The small molecule below binds the protein below.
Small molecule (SMILES): CC[C@H](C)[C@H](N)C(=O)N[C@@H](CC(C)C)C(=O)N1CCC[C@H]1C(=O)N[C@@H](CCSC)C(=O)N[C@@H](Cc1ccc(O)cc1)C(=O)N[C@@H](CCCCN)C(=O)N[C@@H](CC(C)C)C(=O)N[C@@H](CO)C(=O)N1CCC[C@H]1C=O

Sequence of chain 5.QA:
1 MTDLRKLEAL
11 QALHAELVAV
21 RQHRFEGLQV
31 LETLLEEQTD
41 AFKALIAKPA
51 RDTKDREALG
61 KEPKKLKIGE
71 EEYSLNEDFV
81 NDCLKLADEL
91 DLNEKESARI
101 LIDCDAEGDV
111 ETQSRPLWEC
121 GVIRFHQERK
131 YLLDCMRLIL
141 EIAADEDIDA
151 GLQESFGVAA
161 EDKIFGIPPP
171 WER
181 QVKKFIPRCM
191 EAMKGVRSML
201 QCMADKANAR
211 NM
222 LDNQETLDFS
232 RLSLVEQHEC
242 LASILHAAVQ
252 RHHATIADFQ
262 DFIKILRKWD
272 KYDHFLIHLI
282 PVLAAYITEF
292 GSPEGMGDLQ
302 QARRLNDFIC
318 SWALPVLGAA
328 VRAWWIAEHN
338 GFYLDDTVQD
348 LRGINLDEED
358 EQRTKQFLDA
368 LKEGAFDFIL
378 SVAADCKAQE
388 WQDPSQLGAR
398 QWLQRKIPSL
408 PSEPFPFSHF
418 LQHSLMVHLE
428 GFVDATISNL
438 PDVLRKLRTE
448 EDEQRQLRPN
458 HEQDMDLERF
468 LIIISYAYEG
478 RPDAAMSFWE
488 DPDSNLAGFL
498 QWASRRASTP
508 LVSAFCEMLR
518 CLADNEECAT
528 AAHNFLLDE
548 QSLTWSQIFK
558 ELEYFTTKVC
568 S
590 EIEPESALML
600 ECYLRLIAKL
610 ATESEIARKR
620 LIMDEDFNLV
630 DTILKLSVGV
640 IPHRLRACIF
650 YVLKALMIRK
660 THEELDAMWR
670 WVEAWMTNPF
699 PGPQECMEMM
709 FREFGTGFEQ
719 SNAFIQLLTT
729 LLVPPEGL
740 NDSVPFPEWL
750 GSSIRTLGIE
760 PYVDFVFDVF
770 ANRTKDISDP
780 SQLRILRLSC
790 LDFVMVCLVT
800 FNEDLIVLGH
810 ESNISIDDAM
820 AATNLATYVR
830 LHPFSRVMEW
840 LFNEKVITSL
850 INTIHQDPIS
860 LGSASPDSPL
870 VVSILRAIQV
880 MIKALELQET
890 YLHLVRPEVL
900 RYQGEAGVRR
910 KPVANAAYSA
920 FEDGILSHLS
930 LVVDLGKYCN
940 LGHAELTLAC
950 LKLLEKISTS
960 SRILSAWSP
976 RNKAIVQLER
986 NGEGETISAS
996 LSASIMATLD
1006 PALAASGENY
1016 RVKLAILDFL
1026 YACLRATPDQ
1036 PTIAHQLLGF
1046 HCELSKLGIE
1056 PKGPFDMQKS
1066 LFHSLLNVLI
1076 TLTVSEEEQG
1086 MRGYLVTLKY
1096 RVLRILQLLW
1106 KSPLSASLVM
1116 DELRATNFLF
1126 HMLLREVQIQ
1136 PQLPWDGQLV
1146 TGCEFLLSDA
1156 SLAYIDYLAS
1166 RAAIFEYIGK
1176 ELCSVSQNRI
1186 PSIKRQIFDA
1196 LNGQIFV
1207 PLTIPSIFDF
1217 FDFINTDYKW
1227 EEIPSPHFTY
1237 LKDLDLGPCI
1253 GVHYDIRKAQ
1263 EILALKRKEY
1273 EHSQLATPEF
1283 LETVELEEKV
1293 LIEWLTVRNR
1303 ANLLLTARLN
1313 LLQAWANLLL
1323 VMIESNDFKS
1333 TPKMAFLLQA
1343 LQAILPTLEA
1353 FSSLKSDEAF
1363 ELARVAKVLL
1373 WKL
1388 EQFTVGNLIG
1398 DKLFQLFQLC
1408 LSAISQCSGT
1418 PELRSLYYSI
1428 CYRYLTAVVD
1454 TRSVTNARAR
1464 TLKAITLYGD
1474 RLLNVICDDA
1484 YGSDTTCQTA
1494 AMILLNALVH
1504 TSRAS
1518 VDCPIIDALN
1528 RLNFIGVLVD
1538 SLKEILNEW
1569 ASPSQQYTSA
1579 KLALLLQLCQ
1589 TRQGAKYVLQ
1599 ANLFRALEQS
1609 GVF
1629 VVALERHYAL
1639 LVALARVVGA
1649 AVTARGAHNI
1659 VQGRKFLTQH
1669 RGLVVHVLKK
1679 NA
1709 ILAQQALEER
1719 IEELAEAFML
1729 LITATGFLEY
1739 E

Binding-site contacts:
Ligand atom C contacts residue VAL1202 of chain 5.QA at 4.2 Å (hydrophobic).
Ligand atom CE2 contacts residue ASN1072 of chain 5.QA at 4.4 Å.
Ligand atom CG contacts residue THR1121 of chain 5.QA at 3.3 Å.
Ligand atom C contacts residue HIS1126 of chain 5.QA at 4.0 Å.
Ligand atom O contacts residue GLN1063 of chain 5.QA at 2.9 Å (h-bond).
Ligand atom CG contacts residue ASN1072 of chain 5.QA at 4.2 Å.
Ligand atom CB contacts residue GLN1063 of chain 5.QA at 4.5 Å.
Ligand atom O contacts residue THR1121 of chain 5.QA at 4.0 Å.
Ligand atom CA contacts residue GLN1063 of chain 5.QA at 4.3 Å.
Ligand atom CD2 contacts residue GLN1063 of chain 5.QA at 3.6 Å.
Ligand atom CG contacts residue ALA1120 of chain 5.QA at 4.4 Å (hydrophobic).
Ligand atom C contacts residue GLN1063 of chain 5.QA at 3.9 Å.
Ligand atom CD2 contacts residue HIS1126 of chain 5.QA at 3.4 Å.
Ligand atom O contacts residue VAL1202 of chain 5.QA at 3.2 Å.
Ligand atom CD2 contacts residue PHE1125 of chain 5.QA at 4.2 Å (hydrophobic).
Ligand atom CD1 contacts residue ASN1072 of chain 5.QA at 4.0 Å.
Ligand atom CD1 contacts residue ALA1120 of chain 5.QA at 4.3 Å (hydrophobic).
Ligand atom CD1 contacts residue THR1121 of chain 5.QA at 3.0 Å.
Ligand atom CD1 contacts residue PHE1125 of chain 5.QA at 3.6 Å (hydrophobic).
Ligand atom CE2 contacts residue GLN1063 of chain 5.QA at 3.3 Å.
Ligand atom SD contacts residue ASN1072 of chain 5.QA at 3.7 Å.
Ligand atom OH contacts residue ASN1072 of chain 5.QA at 3.1 Å (h-bond).
Ligand atom O contacts residue HIS1126 of chain 5.QA at 3.3 Å (h-bond).
Ligand atom CB contacts residue THR1121 of chain 5.QA at 3.3 Å.
Ligand atom CE1 contacts residue THR1121 of chain 5.QA at 3.9 Å.
Ligand atom CZ contacts residue ASN1072 of chain 5.QA at 3.5 Å.
Ligand atom OH contacts residue HIS1068 of chain 5.QA at 3.8 Å.
Ligand atom CD2 contacts residue ALA1120 of chain 5.QA at 3.5 Å (hydrophobic).
Ligand atom CA contacts residue HIS1126 of chain 5.QA at 4.3 Å.
Ligand atom OH contacts residue GLN1063 of chain 5.QA at 3.7 Å.
Ligand atom CD2 contacts residue LEU1129 of chain 5.QA at 4.2 Å (hydrophobic).
Ligand atom CD2 contacts residue THR1121 of chain 5.QA at 4.0 Å.
Ligand atom CE1 contacts residue ASN1072 of chain 5.QA at 3.3 Å.
Ligand atom CD2 contacts residue THR1121 of chain 5.QA at 4.3 Å.
Ligand atom CD1 contacts residue ASN1122 of chain 5.QA at 4.3 Å.
Ligand atom CD1 contacts residue GLN1063 of chain 5.QA at 3.8 Å.
Ligand atom CG contacts residue GLN1063 of chain 5.QA at 4.3 Å.
Ligand atom CG contacts residue HIS1126 of chain 5.QA at 4.3 Å.
Ligand atom CG2 contacts residue GLN1063 of chain 5.QA at 3.3 Å.
Ligand atom CZ contacts residue GLN1063 of chain 5.QA at 4.1 Å.